This small molecule binds to this protein.
Small molecule (SMILES): CC(=O)N[C@H]1[C@H](O[C@H]2[C@H](O)[C@@H](NC(C)=O)CO[C@@H]2CO)O[C@H](CO)[C@@H](O)[C@@H]1O

Binding-site contacts:
Ligand atom N2 contacts residue ASN12 of chain 29.I at 3.8 Å.
Ligand atom C1 contacts residue ASN12 of chain 29.I at 2.1 Å.
Ligand atom O7 contacts residue ASN12 of chain 29.I at 3.7 Å.
Ligand atom C2 contacts residue ASN12 of chain 29.I at 3.2 Å.
Ligand atom O5 contacts residue ASN12 of chain 29.I at 2.6 Å (h-bond).
Ligand atom C5 contacts residue ASN12 of chain 29.I at 4.0 Å.
Ligand atom C7 contacts residue ASN12 of chain 29.I at 3.9 Å.

Sequence of chain 29.I:
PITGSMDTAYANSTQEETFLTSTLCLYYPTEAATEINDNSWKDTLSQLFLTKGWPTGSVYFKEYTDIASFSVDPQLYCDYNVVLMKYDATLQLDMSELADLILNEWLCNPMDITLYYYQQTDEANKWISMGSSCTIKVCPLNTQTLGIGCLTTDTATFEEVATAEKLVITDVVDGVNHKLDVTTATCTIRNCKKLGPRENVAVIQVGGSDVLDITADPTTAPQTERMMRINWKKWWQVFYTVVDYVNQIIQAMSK